Sequence of chain 1.A:
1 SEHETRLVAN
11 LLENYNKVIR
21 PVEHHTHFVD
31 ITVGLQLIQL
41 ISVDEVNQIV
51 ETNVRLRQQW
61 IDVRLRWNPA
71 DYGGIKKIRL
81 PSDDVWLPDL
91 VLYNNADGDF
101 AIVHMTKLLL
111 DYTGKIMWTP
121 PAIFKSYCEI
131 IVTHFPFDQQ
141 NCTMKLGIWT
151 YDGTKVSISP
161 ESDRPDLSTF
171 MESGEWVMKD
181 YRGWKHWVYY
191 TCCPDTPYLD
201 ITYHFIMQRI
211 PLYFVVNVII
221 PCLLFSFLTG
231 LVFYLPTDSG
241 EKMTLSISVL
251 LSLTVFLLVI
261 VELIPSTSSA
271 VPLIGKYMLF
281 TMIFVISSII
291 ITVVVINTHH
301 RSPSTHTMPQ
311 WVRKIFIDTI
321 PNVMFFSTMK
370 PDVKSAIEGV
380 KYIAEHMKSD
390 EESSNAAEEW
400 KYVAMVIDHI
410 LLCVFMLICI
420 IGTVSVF

This protein binds this small molecule.
Small molecule (SMILES): CC(C)CCC[C@@H](C)[C@H]1CC[C@H]2[C@@H]3CC=C4C[C@@H](O)CC[C@]4(C)[C@H]3CC[C@]12C

Binding-site contacts:
Ligand atom C7 contacts residue ILE406 of chain 1.A at 3.4 Å (hydrophobic).
Ligand atom C6 contacts residue THR298 of chain 1.A at 4.4 Å.
Ligand atom C6 contacts residue ILE406 of chain 1.A at 4.3 Å (hydrophobic).
Ligand atom O1 contacts residue PRO309 of chain 1.A at 4.0 Å.
Ligand atom C11 contacts residue VAL294 of chain 1.A at 4.4 Å (hydrophobic).
Ligand atom C19 contacts residue ARG301 of chain 1.A at 4.2 Å.
Ligand atom C2 contacts residue ARG301 of chain 1.A at 4.3 Å.
Ligand atom O1 contacts residue ARG301 of chain 1.A at 4.3 Å.
Ligand atom C14 contacts residue ILE406 of chain 1.A at 4.3 Å (hydrophobic).
Ligand atom C8 contacts residue ILE406 of chain 1.A at 4.0 Å (hydrophobic).
Ligand atom C7 contacts residue PHE316 of chain 1.A at 3.8 Å (hydrophobic).
Ligand atom O1 contacts residue TRP399 of chain 1.A at 4.2 Å.
Ligand atom C4 contacts residue TRP399 of chain 1.A at 4.1 Å (hydrophobic).
Ligand atom C15 contacts residue PHE316 of chain 1.A at 3.5 Å (hydrophobic).
Ligand atom C19 contacts residue THR298 of chain 1.A at 4.4 Å.
Ligand atom C14 contacts residue PHE316 of chain 1.A at 4.2 Å (hydrophobic).
Ligand atom C4 contacts residue ARG301 of chain 1.A at 4.1 Å.
Ligand atom C23 contacts residue ILE291 of chain 1.A at 4.0 Å (hydrophobic).
Ligand atom C25 contacts residue LEU410 of chain 1.A at 3.8 Å (hydrophobic).
Ligand atom C25 contacts residue ILE291 of chain 1.A at 4.0 Å (hydrophobic).
Ligand atom C18 contacts residue VAL294 of chain 1.A at 3.5 Å (hydrophobic).
Ligand atom C8 contacts residue VAL294 of chain 1.A at 4.2 Å (hydrophobic).
Ligand atom C19 contacts residue VAL294 of chain 1.A at 3.6 Å (hydrophobic).
Ligand atom C26 contacts residue ILE291 of chain 1.A at 3.7 Å (hydrophobic).
Ligand atom C27 contacts residue LEU410 of chain 1.A at 4.2 Å (hydrophobic).
Ligand atom C15 contacts residue ILE406 of chain 1.A at 3.5 Å (hydrophobic).
Ligand atom C27 contacts residue VAL413 of chain 1.A at 4.0 Å (hydrophobic).
Ligand atom C1 contacts residue TRP311 of chain 1.A at 4.4 Å (hydrophobic).
Ligand atom C5 contacts residue THR298 of chain 1.A at 4.5 Å.
Ligand atom C16 contacts residue PHE316 of chain 1.A at 4.1 Å (hydrophobic).
Ligand atom C3 contacts residue ARG301 of chain 1.A at 4.4 Å.